The protein below binds the small molecule below.
Small molecule (SMILES): O=C(O)[C@@H](S)Cc1ccc(I)cc1

Binding-site contacts:
Ligand atom CE1 contacts residue ILE76 of chain 1.A at 3.6 Å (hydrophobic).
Ligand atom CE2 contacts residue HIS36 of chain 1.A at 3.9 Å.
Ligand atom CD1 contacts residue TRP73 of chain 1.A at 4.2 Å (hydrophobic).
Ligand atom CG contacts residue HIS36 of chain 1.A at 4.2 Å.
Ligand atom CD1 contacts residue ILE76 of chain 1.A at 4.4 Å (hydrophobic).
Ligand atom CE2 contacts residue GLN80 of chain 1.A at 3.8 Å.
Ligand atom CZ contacts residue ILE76 of chain 1.A at 4.1 Å (hydrophobic).
Ligand atom C3 contacts residue HIS36 of chain 1.A at 3.9 Å.
Ligand atom CD1 contacts residue VAL32 of chain 1.A at 4.5 Å (hydrophobic).
Ligand atom C4 contacts residue GLN80 of chain 1.A at 4.0 Å.
Ligand atom C4 contacts residue HIS36 of chain 1.A at 4.3 Å.
Ligand atom O2 contacts residue TRP73 of chain 1.A at 4.5 Å.
Ligand atom CZ contacts residue VAL32 of chain 1.A at 4.0 Å (hydrophobic).
Ligand atom I contacts residue VAL33 of chain 1.A at 4.4 Å.
Ligand atom C2 contacts residue VAL32 of chain 1.A at 4.2 Å (hydrophobic).
Ligand atom CE1 contacts residue VAL32 of chain 1.A at 4.3 Å (hydrophobic).
Ligand atom CG contacts residue VAL32 of chain 1.A at 4.4 Å (hydrophobic).
Ligand atom CE2 contacts residue VAL32 of chain 1.A at 4.0 Å (hydrophobic).
Ligand atom I contacts residue VAL32 of chain 1.A at 4.5 Å.
Ligand atom C2 contacts residue TRP73 of chain 1.A at 4.4 Å (hydrophobic).
Ligand atom CE1 contacts residue TRP73 of chain 1.A at 4.0 Å (hydrophobic).
Ligand atom CG contacts residue GLN80 of chain 1.A at 4.0 Å.
Ligand atom O2 contacts residue ARG35 of chain 1.A at 3.7 Å.
Ligand atom I contacts residue PHE131 of chain 1.A at 3.8 Å.
Ligand atom I contacts residue LEU29 of chain 1.A at 4.4 Å.
Ligand atom CD2 contacts residue GLN80 of chain 1.A at 3.4 Å.
Ligand atom O2 contacts residue VAL32 of chain 1.A at 3.4 Å.
Ligand atom CE2 contacts residue LEU39 of chain 1.A at 4.4 Å (hydrophobic).
Ligand atom CD2 contacts residue VAL32 of chain 1.A at 4.2 Å (hydrophobic).
Ligand atom I contacts residue ILE76 of chain 1.A at 4.2 Å.
Ligand atom CD2 contacts residue HIS36 of chain 1.A at 3.4 Å.
Ligand atom O3 contacts residue LYS77 of chain 1.A at 3.7 Å.
Ligand atom CD1 contacts residue LYS77 of chain 1.A at 4.4 Å.
Ligand atom O3 contacts residue TRP73 of chain 1.A at 3.7 Å.

Sequence of chain 1.A:
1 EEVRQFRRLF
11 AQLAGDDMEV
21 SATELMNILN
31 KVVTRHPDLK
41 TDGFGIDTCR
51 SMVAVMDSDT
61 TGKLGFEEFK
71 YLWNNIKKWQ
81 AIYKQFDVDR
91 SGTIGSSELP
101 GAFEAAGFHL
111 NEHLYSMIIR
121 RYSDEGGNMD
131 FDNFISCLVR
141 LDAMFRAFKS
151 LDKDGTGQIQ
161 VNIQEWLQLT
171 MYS